Sequence of chain 1.A:
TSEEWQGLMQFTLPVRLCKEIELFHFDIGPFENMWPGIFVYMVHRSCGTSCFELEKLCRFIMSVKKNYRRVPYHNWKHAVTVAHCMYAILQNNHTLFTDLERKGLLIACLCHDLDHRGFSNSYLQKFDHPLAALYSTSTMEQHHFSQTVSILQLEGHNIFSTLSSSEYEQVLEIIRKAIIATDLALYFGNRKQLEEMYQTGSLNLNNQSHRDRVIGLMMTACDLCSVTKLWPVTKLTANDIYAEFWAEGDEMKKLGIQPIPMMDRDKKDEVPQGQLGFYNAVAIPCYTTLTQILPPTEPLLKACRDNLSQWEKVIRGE

The protein below binds the small molecule below.
Small molecule (SMILES): COc1nc2cccnc2n1-c1ccc(Nc2ccc(C)cn2)cc1

Binding-site contacts:
Ligand atom C18 contacts residue GOL1 of chain 1.T at 3.6 Å.
Ligand atom C25 contacts residue PHE278 of chain 1.A at 3.4 Å (hydrophobic).
Ligand atom C10 contacts residue PHE278 of chain 1.A at 3.4 Å (hydrophobic).
Ligand atom C18 contacts residue GLY274 of chain 1.A at 3.8 Å.
Ligand atom N09 contacts residue PHE278 of chain 1.A at 3.8 Å.
Ligand atom C21 contacts residue PRO261 of chain 1.A at 3.5 Å (hydrophobic).
Ligand atom C13 contacts residue PHE245 of chain 1.A at 3.7 Å (hydrophobic).
Ligand atom C21 contacts residue GLU270 of chain 1.A at 3.7 Å.
Ligand atom C13 contacts residue TYR242 of chain 1.A at 3.7 Å (hydrophobic).
Ligand atom C19 contacts residue PRO261 of chain 1.A at 3.7 Å (hydrophobic).
Ligand atom N11 contacts residue PHE278 of chain 1.A at 3.7 Å.
Ligand atom C17 contacts residue MET262 of chain 1.A at 3.7 Å (hydrophobic).
Ligand atom C20 contacts residue PRO261 of chain 1.A at 3.6 Å (hydrophobic).
Ligand atom C22 contacts residue TYR242 of chain 1.A at 3.3 Å (hydrophobic).
Ligand atom N09 contacts residue GLN275 of chain 1.A at 3.1 Å (h-bond).
Ligand atom N16 contacts residue GLY274 of chain 1.A at 3.8 Å.
Ligand atom C21 contacts residue VAL271 of chain 1.A at 3.9 Å (hydrophobic).
Ligand atom C05 contacts residue PHE278 of chain 1.A at 3.6 Å (hydrophobic).
Ligand atom C08 contacts residue GLN275 of chain 1.A at 3.5 Å.
Ligand atom C17 contacts residue GOL1 of chain 1.T at 3.9 Å.
Ligand atom C15 contacts residue MET262 of chain 1.A at 3.7 Å (hydrophobic).
Ligand atom C21 contacts residue LYS267 of chain 1.A at 3.4 Å.
Ligand atom C07 contacts residue ILE241 of chain 1.A at 3.6 Å (hydrophobic).
Ligand atom N23 contacts residue GLY274 of chain 1.A at 3.9 Å.
Ligand atom C07 contacts residue SER226 of chain 1.A at 3.8 Å.
Ligand atom C13 contacts residue GLN275 of chain 1.A at 3.5 Å.
Ligand atom C14 contacts residue TYR242 of chain 1.A at 3.1 Å (hydrophobic).
Ligand atom C25 contacts residue SO41 of chain 1.J at 3.8 Å.
Ligand atom C19 contacts residue MET262 of chain 1.A at 3.5 Å (hydrophobic).
Ligand atom C24 contacts residue PHE278 of chain 1.A at 3.7 Å (hydrophobic).
Ligand atom C18 contacts residue MET262 of chain 1.A at 3.6 Å (hydrophobic).
Ligand atom C14 contacts residue MET262 of chain 1.A at 3.7 Å (hydrophobic).
Ligand atom N23 contacts residue TYR242 of chain 1.A at 2.8 Å (h-bond).
Ligand atom N04 contacts residue PHE278 of chain 1.A at 3.7 Å.
Ligand atom C14 contacts residue GLN275 of chain 1.A at 3.7 Å.
Ligand atom N16 contacts residue GOL1 of chain 1.T at 3.1 Å (h-bond).
Ligand atom C17 contacts residue GLY274 of chain 1.A at 3.7 Å.
Ligand atom N16 contacts residue MET262 of chain 1.A at 3.8 Å.
Ligand atom C03 contacts residue PHE278 of chain 1.A at 3.8 Å (hydrophobic).
Ligand atom O02 contacts residue PHE245 of chain 1.A at 3.8 Å.